Binding-site contacts:
Ligand atom N2 contacts residue THR365 of chain 1.C at 3.5 Å.
Ligand atom C2 contacts residue ASN363 of chain 1.C at 2.5 Å.
Ligand atom O7 contacts residue ASN363 of chain 1.C at 3.5 Å (h-bond).
Ligand atom O5 contacts residue THR365 of chain 1.C at 4.3 Å.
Ligand atom C8 contacts residue ASN363 of chain 1.C at 4.0 Å.
Ligand atom C1 contacts residue ASN363 of chain 1.C at 1.5 Å.
Ligand atom C5 contacts residue ASN363 of chain 1.C at 3.8 Å.
Ligand atom C7 contacts residue ASN363 of chain 1.C at 3.4 Å.
Ligand atom C3 contacts residue ASN363 of chain 1.C at 3.9 Å.
Ligand atom C7 contacts residue MET350 of chain 1.C at 4.4 Å (hydrophobic).
Ligand atom C7 contacts residue THR365 of chain 1.C at 4.3 Å.
Ligand atom N2 contacts residue ASN363 of chain 1.C at 2.9 Å (h-bond).
Ligand atom C4 contacts residue ASN363 of chain 1.C at 4.4 Å.
Ligand atom O5 contacts residue ASN363 of chain 1.C at 2.5 Å (h-bond).
Ligand atom C2 contacts residue THR365 of chain 1.C at 4.3 Å.
Ligand atom C3 contacts residue THR365 of chain 1.C at 4.5 Å.
Ligand atom O7 contacts residue MET350 of chain 1.C at 4.0 Å.
Ligand atom C8 contacts residue VAL349 of chain 1.C at 3.8 Å (hydrophobic).
Ligand atom C1 contacts residue THR365 of chain 1.C at 3.5 Å.
Ligand atom C8 contacts residue MET350 of chain 1.C at 3.6 Å (hydrophobic).
Ligand atom C8 contacts residue THR365 of chain 1.C at 4.2 Å.

Sequence of chain 1.C:
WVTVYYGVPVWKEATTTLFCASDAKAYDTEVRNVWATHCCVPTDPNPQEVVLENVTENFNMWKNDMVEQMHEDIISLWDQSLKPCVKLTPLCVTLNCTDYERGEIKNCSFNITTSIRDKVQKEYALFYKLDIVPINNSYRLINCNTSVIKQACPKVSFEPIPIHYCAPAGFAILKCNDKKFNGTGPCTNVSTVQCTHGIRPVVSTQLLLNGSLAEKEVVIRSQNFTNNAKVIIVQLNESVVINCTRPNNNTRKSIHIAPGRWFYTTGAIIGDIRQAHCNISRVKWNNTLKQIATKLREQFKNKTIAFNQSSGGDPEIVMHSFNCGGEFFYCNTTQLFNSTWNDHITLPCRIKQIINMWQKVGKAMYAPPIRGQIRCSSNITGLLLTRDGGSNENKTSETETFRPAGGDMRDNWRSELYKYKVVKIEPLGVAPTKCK

This small molecule binds to this protein.
Small molecule (SMILES): CC(=O)N[C@@H]1[C@@H](O)[C@H](O)[C@@H](CO)O[C@H]1O